This small molecule binds to this protein.
Small molecule (SMILES): OBc1cc(Br)cc(N2CCCC2)c1

Sequence of chain 1.A:
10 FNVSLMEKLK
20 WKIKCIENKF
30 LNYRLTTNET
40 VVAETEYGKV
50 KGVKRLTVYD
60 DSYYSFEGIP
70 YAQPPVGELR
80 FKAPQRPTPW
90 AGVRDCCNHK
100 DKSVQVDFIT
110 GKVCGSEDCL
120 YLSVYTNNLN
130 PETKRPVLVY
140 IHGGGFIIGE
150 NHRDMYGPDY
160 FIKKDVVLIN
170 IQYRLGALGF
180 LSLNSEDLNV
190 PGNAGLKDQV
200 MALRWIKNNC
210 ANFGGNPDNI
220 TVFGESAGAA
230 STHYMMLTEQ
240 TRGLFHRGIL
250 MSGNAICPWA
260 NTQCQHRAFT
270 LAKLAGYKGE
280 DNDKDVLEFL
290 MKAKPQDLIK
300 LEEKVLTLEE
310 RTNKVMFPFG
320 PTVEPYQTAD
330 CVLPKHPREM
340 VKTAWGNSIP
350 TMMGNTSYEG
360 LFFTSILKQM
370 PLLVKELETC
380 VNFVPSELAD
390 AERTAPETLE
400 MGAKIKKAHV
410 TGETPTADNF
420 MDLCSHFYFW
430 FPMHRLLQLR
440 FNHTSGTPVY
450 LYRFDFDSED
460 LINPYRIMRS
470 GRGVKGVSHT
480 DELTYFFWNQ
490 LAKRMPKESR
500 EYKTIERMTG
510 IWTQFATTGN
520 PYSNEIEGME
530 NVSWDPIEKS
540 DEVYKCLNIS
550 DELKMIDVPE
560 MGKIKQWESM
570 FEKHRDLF

Binding-site contacts:
Ligand atom B05 contacts residue HIS478 of chain 1.A at 3.7 Å.
Ligand atom O06 contacts residue GLY143 of chain 1.A at 2.7 Å (h-bond).
Ligand atom N10 contacts residue PHE361 of chain 1.A at 4.2 Å.
Ligand atom C08 contacts residue GLY144 of chain 1.A at 3.5 Å.
Ligand atom C12 contacts residue MET467 of chain 1.A at 4.2 Å (hydrophobic).
Ligand atom C12 contacts residue ILE146 of chain 1.A at 4.3 Å (hydrophobic).
Ligand atom C04 contacts residue HIS478 of chain 1.A at 4.0 Å.
Ligand atom C09 contacts residue PHE316 of chain 1.A at 3.8 Å (hydrophobic).
Ligand atom BR contacts residue TRP258 of chain 1.A at 3.8 Å.
Ligand atom BR contacts residue PHE362 of chain 1.A at 3.8 Å.
Ligand atom BR contacts residue TYR427 of chain 1.A at 4.1 Å.
Ligand atom C11 contacts residue GLY144 of chain 1.A at 4.3 Å.
Ligand atom C14 contacts residue PHE316 of chain 1.A at 4.0 Å (hydrophobic).
Ligand atom C03 contacts residue TRP258 of chain 1.A at 4.3 Å (hydrophobic).
Ligand atom C15 contacts residue PHE316 of chain 1.A at 3.8 Å (hydrophobic).
Ligand atom C15 contacts residue MET315 of chain 1.A at 3.5 Å (hydrophobic).
Ligand atom O06 contacts residue SER225 of chain 1.A at 2.4 Å (h-bond).
Ligand atom B05 contacts residue SER225 of chain 1.A at 1.4 Å.
Ligand atom C02 contacts residue MET315 of chain 1.A at 3.8 Å (hydrophobic).
Ligand atom C03 contacts residue HIS478 of chain 1.A at 3.9 Å.
Ligand atom BR contacts residue PHE428 of chain 1.A at 4.0 Å.
Ligand atom B05 contacts residue GLY143 of chain 1.A at 3.9 Å.
Ligand atom C15 contacts residue PHE361 of chain 1.A at 3.9 Å (hydrophobic).
Ligand atom O06 contacts residue GLY142 of chain 1.A at 3.6 Å.
Ligand atom C08 contacts residue GLY143 of chain 1.A at 4.1 Å.
Ligand atom C08 contacts residue SER225 of chain 1.A at 3.7 Å.
Ligand atom C04 contacts residue SER225 of chain 1.A at 2.6 Å.
Ligand atom O06 contacts residue ALA226 of chain 1.A at 2.6 Å (h-bond).
Ligand atom C11 contacts residue GLY143 of chain 1.A at 4.2 Å.
Ligand atom O06 contacts residue GLY144 of chain 1.A at 2.7 Å (h-bond).
Ligand atom B05 contacts residue GLY144 of chain 1.A at 3.7 Å.
Ligand atom N10 contacts residue PHE316 of chain 1.A at 3.8 Å.
Ligand atom B05 contacts residue ALA226 of chain 1.A at 3.2 Å.
Ligand atom C02 contacts residue PHE361 of chain 1.A at 4.3 Å (hydrophobic).
Ligand atom C12 contacts residue ILE147 of chain 1.A at 4.3 Å (hydrophobic).
Ligand atom C03 contacts residue SER225 of chain 1.A at 3.0 Å.
Ligand atom C09 contacts residue PHE361 of chain 1.A at 3.9 Å (hydrophobic).
Ligand atom BR contacts residue MET315 of chain 1.A at 3.5 Å.
Ligand atom C08 contacts residue PHE361 of chain 1.A at 4.3 Å (hydrophobic).
Ligand atom C04 contacts residue GLY144 of chain 1.A at 3.9 Å.